Binding-site contacts:
Ligand atom C2 contacts residue LYS132 of chain 3.A at 3.8 Å.
Ligand atom O2 contacts residue TRP347 of chain 3.A at 3.9 Å.
Ligand atom C3 contacts residue ASP182 of chain 3.A at 3.7 Å.
Ligand atom O6 contacts residue GLU270 of chain 3.A at 2.8 Å (salt-bridge).
Ligand atom O4 contacts residue ARG183 of chain 3.A at 3.1 Å (salt-bridge).
Ligand atom C6 contacts residue GLU270 of chain 3.A at 3.6 Å.
Ligand atom O2 contacts residue ALA180 of chain 3.A at 3.5 Å.
Ligand atom O1 contacts residue ASN129 of chain 3.A at 3.7 Å.
Ligand atom C6 contacts residue TRP457 of chain 3.A at 3.8 Å (hydrophobic).
Ligand atom O5 contacts residue TYR272 of chain 3.A at 3.1 Å.
Ligand atom O6 contacts residue TYR272 of chain 3.A at 3.3 Å.
Ligand atom O3 contacts residue ARG183 of chain 3.A at 3.2 Å (salt-bridge).
Ligand atom C2 contacts residue TRP347 of chain 3.A at 3.8 Å (hydrophobic).
Ligand atom O6 contacts residue PHE273 of chain 3.A at 3.6 Å.
Ligand atom C1 contacts residue ASP131 of chain 3.A at 3.6 Å.
Ligand atom O2 contacts residue GLU228 of chain 3.A at 3.0 Å (salt-bridge).
Ligand atom C3 contacts residue TRP457 of chain 3.A at 4.0 Å (hydrophobic).
Ligand atom C2 contacts residue TRP457 of chain 3.A at 4.0 Å (hydrophobic).
Ligand atom C1 contacts residue TRP347 of chain 3.A at 3.7 Å (hydrophobic).
Ligand atom O3 contacts residue TRP457 of chain 3.A at 3.5 Å (h-bond).
Ligand atom O2 contacts residue LYS132 of chain 3.A at 2.7 Å (salt-bridge).
Ligand atom C4 contacts residue TRP457 of chain 3.A at 3.7 Å (hydrophobic).
Ligand atom O2 contacts residue ASP182 of chain 3.A at 2.7 Å (salt-bridge).
Ligand atom C2 contacts residue ASP182 of chain 3.A at 3.5 Å.
Ligand atom C3 contacts residue TRP179 of chain 3.A at 3.7 Å (hydrophobic).
Ligand atom C1 contacts residue LYS132 of chain 3.A at 3.8 Å.
Ligand atom C1 contacts residue TYR272 of chain 3.A at 3.6 Å (hydrophobic).
Ligand atom O4 contacts residue TRP179 of chain 3.A at 3.8 Å.
Ligand atom C2 contacts residue GLU228 of chain 3.A at 3.9 Å.
Ligand atom O2 contacts residue TRP179 of chain 3.A at 3.4 Å (h-bond).
Ligand atom O3 contacts residue ASP182 of chain 3.A at 2.7 Å (salt-bridge).
Ligand atom O1 contacts residue LYS132 of chain 3.A at 2.8 Å (salt-bridge).
Ligand atom O6 contacts residue PRO271 of chain 3.A at 3.4 Å.
Ligand atom O3 contacts residue TRP179 of chain 3.A at 3.8 Å.
Ligand atom C4 contacts residue TYR272 of chain 3.A at 4.0 Å (hydrophobic).
Ligand atom C6 contacts residue TYR272 of chain 3.A at 3.7 Å (hydrophobic).
Ligand atom O1 contacts residue ASP131 of chain 3.A at 2.7 Å (salt-bridge).
Ligand atom C6 contacts residue PRO271 of chain 3.A at 3.7 Å (hydrophobic).
Ligand atom O4 contacts residue ARG461 of chain 3.A at 3.9 Å.
Ligand atom O3 contacts residue ALA180 of chain 3.A at 3.4 Å.

A small-molecule ligand and the protein it binds are described below.
Small molecule (SMILES): OC[C@H]1O[C@H](O[C@H]2[C@H](O)[C@@H](O)[C@@H](O)O[C@@H]2CO)[C@H](O)[C@@H](O)[C@@H]1O

Sequence of chain 3.A:
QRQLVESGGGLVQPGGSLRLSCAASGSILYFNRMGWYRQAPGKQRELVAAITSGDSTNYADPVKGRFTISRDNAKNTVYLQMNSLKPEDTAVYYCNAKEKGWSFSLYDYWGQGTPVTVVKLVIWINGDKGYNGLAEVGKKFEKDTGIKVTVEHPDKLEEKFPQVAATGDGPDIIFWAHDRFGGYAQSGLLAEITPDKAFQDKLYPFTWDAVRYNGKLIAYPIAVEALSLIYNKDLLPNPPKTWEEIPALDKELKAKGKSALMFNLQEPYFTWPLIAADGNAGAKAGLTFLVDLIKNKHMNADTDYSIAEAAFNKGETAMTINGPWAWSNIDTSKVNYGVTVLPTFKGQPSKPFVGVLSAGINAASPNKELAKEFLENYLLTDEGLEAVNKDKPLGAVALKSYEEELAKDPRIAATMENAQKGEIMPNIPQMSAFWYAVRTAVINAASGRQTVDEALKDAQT